Sequence of chain 2.A:
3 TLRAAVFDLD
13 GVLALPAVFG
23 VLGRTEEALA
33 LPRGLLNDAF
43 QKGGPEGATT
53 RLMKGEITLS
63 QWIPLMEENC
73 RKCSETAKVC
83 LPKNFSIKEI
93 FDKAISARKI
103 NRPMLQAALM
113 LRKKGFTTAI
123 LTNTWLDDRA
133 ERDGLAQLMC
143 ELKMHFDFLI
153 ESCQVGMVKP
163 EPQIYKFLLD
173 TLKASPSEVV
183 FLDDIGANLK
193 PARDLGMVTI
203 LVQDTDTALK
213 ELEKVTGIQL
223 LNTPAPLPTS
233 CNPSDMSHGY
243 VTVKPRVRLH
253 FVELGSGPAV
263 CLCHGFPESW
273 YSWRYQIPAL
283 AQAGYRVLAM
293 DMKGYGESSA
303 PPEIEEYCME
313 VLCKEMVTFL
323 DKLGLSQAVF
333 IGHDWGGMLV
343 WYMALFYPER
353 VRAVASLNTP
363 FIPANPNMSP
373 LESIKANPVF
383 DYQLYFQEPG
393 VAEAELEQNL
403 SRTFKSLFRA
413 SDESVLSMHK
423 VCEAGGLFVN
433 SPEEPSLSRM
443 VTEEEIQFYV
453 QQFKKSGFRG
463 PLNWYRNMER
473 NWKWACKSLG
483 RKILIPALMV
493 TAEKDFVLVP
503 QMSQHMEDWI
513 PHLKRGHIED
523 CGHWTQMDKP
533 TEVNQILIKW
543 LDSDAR

The protein below binds the small molecule below.
Small molecule (SMILES): Cc1ccc(SCC(=O)c2ccc3c(c2)CC(=O)N3)cc1

Binding-site contacts:
Ligand atom C16 contacts residue MET420 of chain 2.A at 3.6 Å (hydrophobic).
Ligand atom C16 contacts residue HIS525 of chain 2.A at 3.7 Å.
Ligand atom C17 contacts residue TRP526 of chain 2.A at 3.8 Å (hydrophobic).
Ligand atom O20 contacts residue PHE498 of chain 2.A at 3.1 Å (h-bond).
Ligand atom C14 contacts residue VAL499 of chain 2.A at 3.6 Å (hydrophobic).
Ligand atom C10 contacts residue TRP526 of chain 2.A at 3.5 Å (hydrophobic).
Ligand atom C9 contacts residue TRP526 of chain 2.A at 3.7 Å (hydrophobic).
Ligand atom C6 contacts residue MET420 of chain 2.A at 3.6 Å (hydrophobic).
Ligand atom C12 contacts residue HIS525 of chain 2.A at 3.9 Å.
Ligand atom N21 contacts residue VAL499 of chain 2.A at 3.4 Å.
Ligand atom C4 contacts residue LEU409 of chain 2.A at 3.7 Å (hydrophobic).
Ligand atom O20 contacts residue ASP497 of chain 2.A at 3.7 Å.
Ligand atom N21 contacts residue ASP497 of chain 2.A at 3.0 Å (salt-bridge).
Ligand atom C1 contacts residue LEU418 of chain 2.A at 3.9 Å (hydrophobic).
Ligand atom C12 contacts residue TRP526 of chain 2.A at 3.8 Å (hydrophobic).
Ligand atom O11 contacts residue TRP526 of chain 2.A at 3.4 Å.
Ligand atom C9 contacts residue PHE268 of chain 2.A at 3.5 Å (hydrophobic).
Ligand atom O11 contacts residue LEU409 of chain 2.A at 3.1 Å.
Ligand atom C18 contacts residue HIS525 of chain 2.A at 3.8 Å.
Ligand atom C7 contacts residue MET420 of chain 2.A at 3.6 Å (hydrophobic).
Ligand atom C13 contacts residue HIS525 of chain 2.A at 3.7 Å.
Ligand atom C5 contacts residue PHE388 of chain 2.A at 3.7 Å (hydrophobic).
Ligand atom C4 contacts residue PHE268 of chain 2.A at 3.8 Å (hydrophobic).
Ligand atom C19 contacts residue HIS525 of chain 2.A at 3.6 Å.
Ligand atom S8 contacts residue PHE268 of chain 2.A at 3.7 Å.
Ligand atom N21 contacts residue HIS525 of chain 2.A at 3.5 Å.
Ligand atom C19 contacts residue ASP497 of chain 2.A at 3.8 Å.
Ligand atom C4 contacts residue PHE388 of chain 2.A at 3.6 Å (hydrophobic).
Ligand atom C19 contacts residue PHE498 of chain 2.A at 3.9 Å (hydrophobic).
Ligand atom C1 contacts residue LEU429 of chain 2.A at 3.6 Å (hydrophobic).
Ligand atom C17 contacts residue MET420 of chain 2.A at 3.8 Å (hydrophobic).
Ligand atom C15 contacts residue VAL499 of chain 2.A at 3.6 Å (hydrophobic).
Ligand atom C15 contacts residue MET420 of chain 2.A at 3.8 Å (hydrophobic).
Ligand atom O20 contacts residue LYS496 of chain 2.A at 3.8 Å.
Ligand atom C6 contacts residue TYR384 of chain 2.A at 3.6 Å (hydrophobic).
Ligand atom C15 contacts residue HIS525 of chain 2.A at 3.5 Å.
Ligand atom S8 contacts residue TYR467 of chain 2.A at 3.9 Å.
Ligand atom S8 contacts residue TYR384 of chain 2.A at 3.6 Å.
Ligand atom C14 contacts residue HIS525 of chain 2.A at 3.4 Å.
Ligand atom C3 contacts residue LEU409 of chain 2.A at 3.5 Å (hydrophobic).